Sequence of chain 1.K:
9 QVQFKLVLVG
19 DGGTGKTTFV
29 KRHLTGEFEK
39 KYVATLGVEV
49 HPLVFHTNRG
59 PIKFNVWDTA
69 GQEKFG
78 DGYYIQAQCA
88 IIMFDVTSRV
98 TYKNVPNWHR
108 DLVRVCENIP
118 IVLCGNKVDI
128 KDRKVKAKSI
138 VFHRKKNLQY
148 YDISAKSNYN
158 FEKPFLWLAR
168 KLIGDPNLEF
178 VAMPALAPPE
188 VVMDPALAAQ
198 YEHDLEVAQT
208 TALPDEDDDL

This protein binds this small molecule.
Small molecule (SMILES): Nc1nc2c(ncn2[C@@H]2O[C@H](CO[P](=O)(O)O[P](=O)(O)NP(=O)(O)O)[C@@H](O)[C@H]2O)c(=O)[nH]1

Binding-site contacts:
Ligand atom O2G contacts residue THR43 of chain 1.K at 2.9 Å (h-bond).
Ligand atom O6 contacts residue LYS124 of chain 1.K at 3.5 Å.
Ligand atom N1 contacts residue ASP126 of chain 1.K at 2.8 Å (salt-bridge).
Ligand atom C2' contacts residue THR26 of chain 1.K at 3.5 Å.
Ligand atom PG contacts residue MG1 of chain 1.X at 3.2 Å.
Ligand atom O2G contacts residue MG1 of chain 1.X at 2.1 Å.
Ligand atom N7 contacts residue ASN123 of chain 1.K at 3.1 Å (h-bond).
Ligand atom O4' contacts residue LYS124 of chain 1.K at 3.0 Å (salt-bridge).
Ligand atom O2B contacts residue THR25 of chain 1.K at 2.9 Å (h-bond).
Ligand atom O2' contacts residue GLU37 of chain 1.K at 2.8 Å (salt-bridge).
Ligand atom O6 contacts residue ASP126 of chain 1.K at 3.5 Å (salt-bridge).
Ligand atom C5' contacts residue GLY21 of chain 1.K at 3.6 Å.
Ligand atom N3B contacts residue TYR40 of chain 1.K at 3.3 Å.
Ligand atom N3B contacts residue MG1 of chain 1.X at 3.5 Å.
Ligand atom O3G contacts residue GLY69 of chain 1.K at 2.6 Å (h-bond).
Ligand atom O1G contacts residue ALA42 of chain 1.K at 3.6 Å.
Ligand atom O1G contacts residue TYR40 of chain 1.K at 2.7 Å (h-bond).
Ligand atom N3B contacts residue GLY21 of chain 1.K at 3.1 Å (h-bond).
Ligand atom O1B contacts residue GLY23 of chain 1.K at 2.9 Å (h-bond).
Ligand atom O3G contacts residue LYS24 of chain 1.K at 2.6 Å (salt-bridge).
Ligand atom O6 contacts residue ASN123 of chain 1.K at 3.0 Å (h-bond).
Ligand atom O1B contacts residue LYS24 of chain 1.K at 2.8 Å (salt-bridge).
Ligand atom O3' contacts residue LYS38 of chain 1.K at 3.0 Å (salt-bridge).
Ligand atom O1A contacts residue THR26 of chain 1.K at 2.8 Å (h-bond).
Ligand atom N2 contacts residue ASP126 of chain 1.K at 3.1 Å (salt-bridge).
Ligand atom O1A contacts residue GLY23 of chain 1.K at 3.2 Å.
Ligand atom O2A contacts residue TYR40 of chain 1.K at 3.3 Å.
Ligand atom PB contacts residue MG1 of chain 1.X at 3.3 Å.
Ligand atom O3A contacts residue GLY23 of chain 1.K at 3.4 Å (h-bond).
Ligand atom O1A contacts residue THR25 of chain 1.K at 3.3 Å (h-bond).
Ligand atom N2 contacts residue ILE127 of chain 1.K at 3.5 Å.
Ligand atom O2' contacts residue LYS38 of chain 1.K at 3.0 Å (salt-bridge).
Ligand atom O1B contacts residue THR22 of chain 1.K at 3.2 Å (h-bond).
Ligand atom O5' contacts residue TYR40 of chain 1.K at 3.4 Å.
Ligand atom O2B contacts residue MG1 of chain 1.X at 2.1 Å.
Ligand atom C2' contacts residue GLU37 of chain 1.K at 3.5 Å.
Ligand atom O6 contacts residue ALA152 of chain 1.K at 2.9 Å (h-bond).
Ligand atom O3' contacts residue TYR40 of chain 1.K at 3.5 Å (h-bond).
Ligand atom O6 contacts residue LYS153 of chain 1.K at 3.4 Å (salt-bridge).
Ligand atom C6 contacts residue LYS124 of chain 1.K at 3.6 Å.